This small molecule binds to this protein.
Small molecule (SMILES): NC[C@H]1O[C@H](O[C@H]2[C@H](O)[C@@H](O[C@H]3O[C@H](CO)[C@@H](O)[C@H](O)[C@H]3O)[C@H](N)C[C@@H]2N)[C@H](N)[C@@H](O)[C@@H]1O

Binding-site contacts:
Ligand atom OAQ contacts residue PHE14 of chain 1.A at 3.5 Å.
Ligand atom CAN contacts residue TRP274 of chain 1.A at 3.6 Å (hydrophobic).
Ligand atom O2 contacts residue PHE155 of chain 1.A at 3.4 Å.
Ligand atom C1 contacts residue GLU256 of chain 1.A at 3.3 Å.
Ligand atom C2 contacts residue LEU179 of chain 1.A at 3.8 Å (hydrophobic).
Ligand atom O5 contacts residue GLU256 of chain 1.A at 3.6 Å.
Ligand atom C2 contacts residue PHE155 of chain 1.A at 3.8 Å (hydrophobic).
Ligand atom NAC contacts residue TYR310 of chain 1.A at 3.8 Å.
Ligand atom O3 contacts residue HIS182 of chain 1.A at 2.8 Å (h-bond).
Ligand atom O1 contacts residue NAI1 of chain 1.C at 3.4 Å.
Ligand atom OAH contacts residue TRP291 of chain 1.A at 3.5 Å.
Ligand atom NAC contacts residue NAI1 of chain 1.C at 3.9 Å.
Ligand atom NAA contacts residue ASP292 of chain 1.A at 3.4 Å (salt-bridge).
Ligand atom OAF contacts residue PHE14 of chain 1.A at 3.5 Å.
Ligand atom C6 contacts residue PRO160 of chain 1.A at 3.9 Å (hydrophobic).
Ligand atom O3 contacts residue NAI1 of chain 1.C at 3.6 Å.
Ligand atom C6 contacts residue ASP178 of chain 1.A at 3.6 Å.
Ligand atom NAC contacts residue GLU256 of chain 1.A at 3.0 Å (salt-bridge).
Ligand atom C4 contacts residue ASP178 of chain 1.A at 3.1 Å.
Ligand atom O6 contacts residue ASP178 of chain 1.A at 2.8 Å (salt-bridge).
Ligand atom O1 contacts residue GLU256 of chain 1.A at 3.9 Å.
Ligand atom O6 contacts residue LEU179 of chain 1.A at 3.8 Å.
Ligand atom O2 contacts residue PHE126 of chain 1.A at 3.8 Å.
Ligand atom CBG contacts residue GLU256 of chain 1.A at 3.4 Å.
Ligand atom NAB contacts residue TRP291 of chain 1.A at 3.4 Å.
Ligand atom CAN contacts residue GLU256 of chain 1.A at 3.8 Å.
Ligand atom O4 contacts residue ASP178 of chain 1.A at 2.4 Å (salt-bridge).
Ligand atom CAS contacts residue TRP304 of chain 1.A at 4.0 Å (hydrophobic).
Ligand atom CAV contacts residue PHE14 of chain 1.A at 3.6 Å (hydrophobic).
Ligand atom C3 contacts residue NAI1 of chain 1.C at 3.5 Å.
Ligand atom O2 contacts residue NAI1 of chain 1.C at 2.8 Å (h-bond).
Ligand atom C4 contacts residue LEU179 of chain 1.A at 3.8 Å (hydrophobic).
Ligand atom O4 contacts residue NAI1 of chain 1.C at 3.8 Å.
Ligand atom CAL contacts residue TRP291 of chain 1.A at 3.5 Å (hydrophobic).
Ligand atom CAT contacts residue GLU256 of chain 1.A at 3.7 Å.
Ligand atom C6 contacts residue ASN157 of chain 1.A at 3.8 Å.
Ligand atom O6 contacts residue ASN157 of chain 1.A at 3.1 Å (h-bond).
Ligand atom C2 contacts residue NAI1 of chain 1.C at 3.6 Å.
Ligand atom O5 contacts residue ASN157 of chain 1.A at 3.2 Å (h-bond).
Ligand atom NAD contacts residue PHE14 of chain 1.A at 3.6 Å.

Sequence of chain 1.A:
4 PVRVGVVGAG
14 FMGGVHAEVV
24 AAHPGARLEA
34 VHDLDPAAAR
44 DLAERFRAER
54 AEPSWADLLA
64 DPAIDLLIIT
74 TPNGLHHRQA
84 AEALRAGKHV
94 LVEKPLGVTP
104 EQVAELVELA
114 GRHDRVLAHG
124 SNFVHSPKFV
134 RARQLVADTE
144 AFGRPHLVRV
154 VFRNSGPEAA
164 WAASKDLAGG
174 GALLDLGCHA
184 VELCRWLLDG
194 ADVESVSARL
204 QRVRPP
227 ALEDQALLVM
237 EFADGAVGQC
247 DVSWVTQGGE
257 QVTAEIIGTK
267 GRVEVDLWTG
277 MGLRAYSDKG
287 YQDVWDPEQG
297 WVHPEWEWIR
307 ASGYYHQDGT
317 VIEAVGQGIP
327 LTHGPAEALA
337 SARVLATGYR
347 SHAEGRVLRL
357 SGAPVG